Sequence of chain 1.E:
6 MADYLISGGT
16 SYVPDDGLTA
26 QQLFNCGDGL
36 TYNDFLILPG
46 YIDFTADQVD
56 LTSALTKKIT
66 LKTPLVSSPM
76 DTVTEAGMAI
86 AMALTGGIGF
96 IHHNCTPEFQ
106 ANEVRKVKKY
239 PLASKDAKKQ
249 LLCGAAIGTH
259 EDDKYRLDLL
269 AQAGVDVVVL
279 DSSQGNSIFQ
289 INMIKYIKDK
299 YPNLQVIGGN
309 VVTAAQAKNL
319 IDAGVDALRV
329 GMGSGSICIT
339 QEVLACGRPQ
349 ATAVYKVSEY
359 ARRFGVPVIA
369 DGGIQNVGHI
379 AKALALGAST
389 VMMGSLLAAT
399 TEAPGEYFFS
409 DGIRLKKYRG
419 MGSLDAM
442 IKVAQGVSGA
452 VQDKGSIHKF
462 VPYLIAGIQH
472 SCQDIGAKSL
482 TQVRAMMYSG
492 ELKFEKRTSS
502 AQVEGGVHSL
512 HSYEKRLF

Binding-site contacts:
Ligand atom O2P contacts residue GLY370 of chain 1.E at 3.3 Å.
Ligand atom C5 contacts residue ILE335 of chain 1.E at 3.5 Å (hydrophobic).
Ligand atom O6 contacts residue GLY420 of chain 1.E at 2.5 Å (h-bond).
Ligand atom O3P contacts residue TYR416 of chain 1.E at 2.8 Å (h-bond).
Ligand atom C2 contacts residue GLN446 of chain 1.E at 3.3 Å.
Ligand atom C1' contacts residue NAD1 of chain 1.R at 3.5 Å.
Ligand atom O2P contacts residue SER334 of chain 1.E at 2.5 Å (h-bond).
Ligand atom O6 contacts residue GLY418 of chain 1.E at 3.5 Å.
Ligand atom C4 contacts residue NAD1 of chain 1.R at 3.5 Å.
Ligand atom O6 contacts residue GLN446 of chain 1.E at 3.5 Å (h-bond).
Ligand atom C4 contacts residue CYS336 of chain 1.E at 2.7 Å (hydrophobic).
Ligand atom N3 contacts residue CYS336 of chain 1.E at 1.4 Å (h-bond).
Ligand atom O3' contacts residue SER73 of chain 1.E at 3.5 Å.
Ligand atom C2 contacts residue CYS336 of chain 1.E at 1.8 Å (hydrophobic).
Ligand atom O1P contacts residue GLY392 of chain 1.E at 2.7 Å (h-bond).
Ligand atom O2P contacts residue GLY333 of chain 1.E at 3.3 Å.
Ligand atom N1 contacts residue CYS336 of chain 1.E at 3.1 Å (h-bond).
Ligand atom O2' contacts residue ARG327 of chain 1.E at 3.0 Å (salt-bridge).
Ligand atom C6 contacts residue GLY420 of chain 1.E at 3.5 Å.
Ligand atom O6 contacts residue MET419 of chain 1.E at 3.0 Å (h-bond).
Ligand atom N3 contacts residue NAD1 of chain 1.R at 3.4 Å.
Ligand atom O3P contacts residue SER334 of chain 1.E at 2.7 Å (h-bond).
Ligand atom N7 contacts residue ILE335 of chain 1.E at 3.6 Å.
Ligand atom O3' contacts residue MET390 of chain 1.E at 3.5 Å (h-bond).
Ligand atom N7 contacts residue MET419 of chain 1.E at 3.2 Å (h-bond).
Ligand atom O2P contacts residue GLY371 of chain 1.E at 3.4 Å (h-bond).
Ligand atom O1P contacts residue SER393 of chain 1.E at 3.6 Å.
Ligand atom O2' contacts residue ASP369 of chain 1.E at 2.4 Å (salt-bridge).
Ligand atom C2' contacts residue ARG327 of chain 1.E at 3.4 Å.
Ligand atom O2' contacts residue NAD1 of chain 1.R at 3.6 Å (h-bond).
Ligand atom C2' contacts residue ASP369 of chain 1.E at 3.5 Å.
Ligand atom O3' contacts residue ARG327 of chain 1.E at 3.0 Å (salt-bridge).
Ligand atom O3P contacts residue GLY392 of chain 1.E at 3.3 Å.
Ligand atom O3' contacts residue ASP369 of chain 1.E at 2.9 Å (salt-bridge).
Ligand atom O1P contacts residue GLY370 of chain 1.E at 3.6 Å.
Ligand atom N1 contacts residue GLN446 of chain 1.E at 2.4 Å (h-bond).
Ligand atom C2 contacts residue NAD1 of chain 1.R at 3.4 Å.
Ligand atom P contacts residue SER334 of chain 1.E at 3.5 Å.
Ligand atom C6 contacts residue GLN446 of chain 1.E at 3.4 Å.
Ligand atom O3P contacts residue SER393 of chain 1.E at 2.6 Å (h-bond).

This protein binds this small molecule.
Small molecule (SMILES): O=c1[nH]cnc2c1ncn2[C@@H]1O[C@H](COP(=O)(O)O)[C@@H](O)[C@H]1O